This small molecule binds to this protein.
Small molecule (SMILES): CC(C)(c1ccc(O)cc1)c1ccc(O)cc1

Binding-site contacts:
Ligand atom O1 contacts residue ILE123 of chain 1.A at 3.4 Å.
Ligand atom C14 contacts residue LEU90 of chain 1.A at 4.2 Å (hydrophobic).
Ligand atom C3 contacts residue ALA49 of chain 1.A at 4.0 Å (hydrophobic).
Ligand atom C4 contacts residue LEU45 of chain 1.A at 4.5 Å (hydrophobic).
Ligand atom C12 contacts residue PHE103 of chain 1.A at 4.3 Å (hydrophobic).
Ligand atom C3 contacts residue LEU224 of chain 1.A at 4.3 Å (hydrophobic).
Ligand atom C13 contacts residue PHE103 of chain 1.A at 4.2 Å (hydrophobic).
Ligand atom C5 contacts residue ALA49 of chain 1.A at 3.9 Å (hydrophobic).
Ligand atom C14 contacts residue PHE103 of chain 1.A at 4.3 Å (hydrophobic).
Ligand atom C3 contacts residue LEU83 of chain 1.A at 4.0 Å (hydrophobic).
Ligand atom C11 contacts residue ALA49 of chain 1.A at 3.2 Å (hydrophobic).
Ligand atom C12 contacts residue GLU52 of chain 1.A at 3.3 Å.
Ligand atom C8 contacts residue HIS223 of chain 1.A at 4.4 Å.
Ligand atom C7 contacts residue HIS223 of chain 1.A at 4.2 Å.
Ligand atom C10 contacts residue PHE103 of chain 1.A at 4.3 Å (hydrophobic).
Ligand atom O1 contacts residue MET120 of chain 1.A at 3.1 Å (h-bond).
Ligand atom C10 contacts residue LEU45 of chain 1.A at 4.3 Å (hydrophobic).
Ligand atom C13 contacts residue LEU86 of chain 1.A at 4.2 Å (hydrophobic).
Ligand atom C5 contacts residue THR46 of chain 1.A at 3.7 Å.
Ligand atom C6 contacts residue LEU224 of chain 1.A at 3.2 Å (hydrophobic).
Ligand atom C13 contacts residue GLU52 of chain 1.A at 3.5 Å.
Ligand atom C14 contacts residue LEU86 of chain 1.A at 4.0 Å (hydrophobic).
Ligand atom C9 contacts residue MET120 of chain 1.A at 3.5 Å (hydrophobic).
Ligand atom O1 contacts residue HIS223 of chain 1.A at 3.9 Å.
Ligand atom C11 contacts residue LEU45 of chain 1.A at 3.4 Å (hydrophobic).
Ligand atom C8 contacts residue ILE123 of chain 1.A at 4.4 Å (hydrophobic).
Ligand atom C4 contacts residue ALA49 of chain 1.A at 4.0 Å (hydrophobic).
Ligand atom O2 contacts residue GLU52 of chain 1.A at 3.0 Å (salt-bridge).
Ligand atom C7 contacts residue LEU224 of chain 1.A at 3.4 Å (hydrophobic).
Ligand atom O2 contacts residue LEU90 of chain 1.A at 4.0 Å.
Ligand atom C15 contacts residue LEU83 of chain 1.A at 4.4 Å (hydrophobic).
Ligand atom C12 contacts residue ALA49 of chain 1.A at 3.8 Å (hydrophobic).
Ligand atom O2 contacts residue PHE103 of chain 1.A at 4.4 Å.
Ligand atom C9 contacts residue PHE124 of chain 1.A at 4.1 Å (hydrophobic).
Ligand atom O2 contacts residue LEU86 of chain 1.A at 3.9 Å.
Ligand atom C8 contacts residue MET120 of chain 1.A at 3.6 Å (hydrophobic).
Ligand atom O2 contacts residue ARG93 of chain 1.A at 3.6 Å.
Ligand atom C2 contacts residue ALA49 of chain 1.A at 4.2 Å (hydrophobic).
Ligand atom C12 contacts residue LEU45 of chain 1.A at 4.1 Å (hydrophobic).
Ligand atom C5 contacts residue LEU45 of chain 1.A at 3.4 Å (hydrophobic).

Sequence of chain 1.A:
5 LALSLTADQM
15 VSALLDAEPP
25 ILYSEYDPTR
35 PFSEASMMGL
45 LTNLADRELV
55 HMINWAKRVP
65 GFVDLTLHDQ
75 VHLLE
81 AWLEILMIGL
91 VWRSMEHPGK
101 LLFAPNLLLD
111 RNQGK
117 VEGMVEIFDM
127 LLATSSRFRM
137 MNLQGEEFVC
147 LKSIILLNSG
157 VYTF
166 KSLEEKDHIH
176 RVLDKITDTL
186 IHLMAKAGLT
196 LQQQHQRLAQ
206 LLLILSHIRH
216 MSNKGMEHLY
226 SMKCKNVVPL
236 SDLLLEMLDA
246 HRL